The protein below binds the small molecule below.
Small molecule (SMILES): C[C@@H]1C[C@H]2[C@@H]3C[C@H](F)C4=CC(=O)C=C[C@]4(C)[C@@]3(F)[C@@H](O)C[C@]2(C)[C@@]1(OC(=O)c1ccco1)C(=O)SCF

Sequence of chain 1.A:
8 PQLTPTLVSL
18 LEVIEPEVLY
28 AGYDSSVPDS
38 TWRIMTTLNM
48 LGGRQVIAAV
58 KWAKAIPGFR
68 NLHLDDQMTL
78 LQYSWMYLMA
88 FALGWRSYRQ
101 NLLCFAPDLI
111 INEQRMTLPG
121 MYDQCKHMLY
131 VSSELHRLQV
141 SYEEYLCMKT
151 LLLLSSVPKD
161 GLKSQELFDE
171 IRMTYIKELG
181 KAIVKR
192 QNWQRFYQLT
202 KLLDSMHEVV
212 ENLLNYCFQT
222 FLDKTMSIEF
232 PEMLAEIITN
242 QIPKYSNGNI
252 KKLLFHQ

Binding-site contacts:
Ligand atom C11 contacts residue LEU45 of chain 1.A at 3.6 Å (hydrophobic).
Ligand atom F1 contacts residue LEU90 of chain 1.A at 3.8 Å.
Ligand atom C10 contacts residue GLN52 of chain 1.A at 3.1 Å.
Ligand atom C24 contacts residue MET121 of chain 1.A at 3.8 Å (hydrophobic).
Ligand atom O6 contacts residue TYR217 of chain 1.A at 3.4 Å.
Ligand atom C9 contacts residue GLN52 of chain 1.A at 3.8 Å.
Ligand atom O2 contacts residue LEU45 of chain 1.A at 3.8 Å.
Ligand atom F2 contacts residue PHE105 of chain 1.A at 3.3 Å.
Ligand atom C25 contacts residue MET121 of chain 1.A at 3.4 Å (hydrophobic).
Ligand atom O1 contacts residue PHE105 of chain 1.A at 3.7 Å.
Ligand atom C12 contacts residue LEU45 of chain 1.A at 3.2 Å (hydrophobic).
Ligand atom O1 contacts residue GLN52 of chain 1.A at 2.7 Å (h-bond).
Ligand atom F1 contacts residue MET86 of chain 1.A at 3.4 Å.
Ligand atom C11 contacts residue GLN52 of chain 1.A at 3.5 Å.
Ligand atom O2 contacts residue ASN46 of chain 1.A at 3.0 Å (h-bond).
Ligand atom C12 contacts residue GLY49 of chain 1.A at 3.6 Å.
Ligand atom C3 contacts residue MET83 of chain 1.A at 3.8 Å (hydrophobic).
Ligand atom F3 contacts residue THR221 of chain 1.A at 3.3 Å.
Ligand atom C25 contacts residue CYS125 of chain 1.A at 3.6 Å (hydrophobic).
Ligand atom C16 contacts residue LEU45 of chain 1.A at 3.8 Å (hydrophobic).
Ligand atom C23 contacts residue LEU45 of chain 1.A at 3.3 Å (hydrophobic).
Ligand atom C17 contacts residue ASN46 of chain 1.A at 3.6 Å.
Ligand atom C7 contacts residue MET86 of chain 1.A at 3.7 Å (hydrophobic).
Ligand atom O5 contacts residue GLN124 of chain 1.A at 3.6 Å.
Ligand atom C6 contacts residue MET83 of chain 1.A at 3.8 Å (hydrophobic).
Ligand atom S1 contacts residue MET42 of chain 1.A at 3.8 Å.
Ligand atom C24 contacts residue LEU45 of chain 1.A at 3.6 Å (hydrophobic).
Ligand atom C24 contacts residue CYS125 of chain 1.A at 3.8 Å (hydrophobic).
Ligand atom O4 contacts residue MET42 of chain 1.A at 3.3 Å.
Ligand atom C2 contacts residue LEU214 of chain 1.A at 3.7 Å (hydrophobic).
Ligand atom O4 contacts residue TYR217 of chain 1.A at 3.4 Å.
Ligand atom C10 contacts residue PHE105 of chain 1.A at 3.6 Å (hydrophobic).
Ligand atom O4 contacts residue GLN124 of chain 1.A at 3.8 Å.
Ligand atom O1 contacts residue ARG93 of chain 1.A at 3.0 Å (salt-bridge).
Ligand atom O6 contacts residue CYS218 of chain 1.A at 3.3 Å.
Ligand atom C16 contacts residue ASN46 of chain 1.A at 3.8 Å.
Ligand atom O5 contacts residue MET42 of chain 1.A at 3.4 Å.
Ligand atom F3 contacts residue PHE231 of chain 1.A at 3.2 Å.
Ligand atom C27 contacts residue THR221 of chain 1.A at 3.6 Å.
Ligand atom F1 contacts residue ALA87 of chain 1.A at 3.3 Å.